Binding-site contacts:
Ligand atom O1P contacts residue ARG450 of chain 2.E at 3.0 Å (salt-bridge).
Ligand atom C1P contacts residue THR295 of chain 2.E at 3.5 Å.
Ligand atom O1 contacts residue HIS162 of chain 2.E at 3.3 Å (h-bond).
Ligand atom O2 contacts residue NAD1 of chain 2.Q at 2.9 Å.
Ligand atom C1P contacts residue ARG293 of chain 2.E at 3.9 Å.
Ligand atom C1 contacts residue ASN161 of chain 2.E at 4.1 Å.
Ligand atom P contacts residue HIS162 of chain 2.E at 4.0 Å.
Ligand atom O2P contacts residue ARG293 of chain 2.E at 2.5 Å (salt-bridge).
Ligand atom C1P contacts residue HIS162 of chain 2.E at 4.4 Å.
Ligand atom O2 contacts residue MET166 of chain 2.E at 4.3 Å.
Ligand atom P contacts residue ARG111 of chain 2.E at 3.2 Å.
Ligand atom C1 contacts residue HIS162 of chain 2.E at 3.6 Å.
Ligand atom P contacts residue THR295 of chain 2.E at 4.4 Å.
Ligand atom O2P contacts residue ARG111 of chain 2.E at 2.7 Å (salt-bridge).
Ligand atom O2P contacts residue HIS162 of chain 2.E at 3.1 Å (h-bond).
Ligand atom P contacts residue ARG293 of chain 2.E at 3.2 Å.
Ligand atom O1 contacts residue GLN292 of chain 2.E at 4.4 Å.
Ligand atom O3P contacts residue THR295 of chain 2.E at 4.1 Å.
Ligand atom C1P contacts residue CYS294 of chain 2.E at 3.4 Å (hydrophobic).
Ligand atom P contacts residue ARG450 of chain 2.E at 3.6 Å.
Ligand atom O1 contacts residue ARG293 of chain 2.E at 3.1 Å.
Ligand atom O1P contacts residue ARG111 of chain 2.E at 2.9 Å (salt-bridge).
Ligand atom O2 contacts residue HIS162 of chain 2.E at 3.6 Å.
Ligand atom C1P contacts residue PHE456 of chain 2.E at 4.3 Å (hydrophobic).
Ligand atom O1 contacts residue CYS294 of chain 2.E at 3.0 Å (h-bond).
Ligand atom C1P contacts residue NAD1 of chain 2.Q at 4.4 Å.
Ligand atom O3P contacts residue ARG293 of chain 2.E at 2.8 Å (salt-bridge).
Ligand atom O1 contacts residue NAD1 of chain 2.Q at 3.7 Å.
Ligand atom O3P contacts residue GLY448 of chain 2.E at 4.1 Å.
Ligand atom O1 contacts residue THR295 of chain 2.E at 4.3 Å.
Ligand atom C1P contacts residue ARG450 of chain 2.E at 4.4 Å.
Ligand atom O1 contacts residue ASN161 of chain 2.E at 3.4 Å (h-bond).
Ligand atom O3P contacts residue ARG450 of chain 2.E at 2.9 Å (salt-bridge).
Ligand atom C1 contacts residue NAD1 of chain 2.Q at 3.6 Å.
Ligand atom O3P contacts residue ARG111 of chain 2.E at 3.4 Å (salt-bridge).
Ligand atom C1 contacts residue CYS294 of chain 2.E at 3.2 Å (hydrophobic).
Ligand atom C1 contacts residue ARG293 of chain 2.E at 4.3 Å.
Ligand atom O1P contacts residue HIS162 of chain 2.E at 3.7 Å.
Ligand atom O2 contacts residue CYS294 of chain 2.E at 3.5 Å (h-bond).
Ligand atom O2 contacts residue ASN161 of chain 2.E at 3.9 Å.

Sequence of chain 2.E:
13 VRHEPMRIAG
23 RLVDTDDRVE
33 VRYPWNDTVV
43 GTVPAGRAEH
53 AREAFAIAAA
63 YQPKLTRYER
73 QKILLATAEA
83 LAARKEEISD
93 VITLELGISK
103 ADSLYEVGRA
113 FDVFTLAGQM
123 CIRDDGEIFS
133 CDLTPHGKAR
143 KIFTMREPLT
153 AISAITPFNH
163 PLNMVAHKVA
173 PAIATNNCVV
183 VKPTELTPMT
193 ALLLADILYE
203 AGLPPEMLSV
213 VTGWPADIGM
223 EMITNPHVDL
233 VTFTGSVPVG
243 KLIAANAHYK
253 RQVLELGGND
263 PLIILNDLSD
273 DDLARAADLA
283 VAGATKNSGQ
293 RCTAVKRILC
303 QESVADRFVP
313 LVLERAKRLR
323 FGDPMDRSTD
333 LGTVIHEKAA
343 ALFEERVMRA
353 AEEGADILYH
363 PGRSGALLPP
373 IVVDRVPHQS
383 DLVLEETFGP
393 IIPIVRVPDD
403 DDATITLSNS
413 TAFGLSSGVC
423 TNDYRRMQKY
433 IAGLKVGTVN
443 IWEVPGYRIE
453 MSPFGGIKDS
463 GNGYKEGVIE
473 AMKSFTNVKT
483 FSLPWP

The small molecule below binds the protein below.
Small molecule (SMILES): O=C(O)CP(=O)(O)O